This protein binds this small molecule.
Small molecule (SMILES): Nc1ncnc2c1ncn2[C@@H]1O[C@H](COP(=O)(O)O)[C@@H](OP(=O)(O)O)[C@H]1O

Sequence of chain 1.B:
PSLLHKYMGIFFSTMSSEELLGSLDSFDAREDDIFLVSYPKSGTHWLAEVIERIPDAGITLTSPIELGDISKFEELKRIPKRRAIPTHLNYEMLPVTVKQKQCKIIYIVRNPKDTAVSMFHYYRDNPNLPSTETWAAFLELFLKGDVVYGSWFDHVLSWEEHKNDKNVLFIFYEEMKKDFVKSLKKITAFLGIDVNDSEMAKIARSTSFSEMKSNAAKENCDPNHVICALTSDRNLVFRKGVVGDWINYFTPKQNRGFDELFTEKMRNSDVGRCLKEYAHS

Binding-site contacts:
Ligand atom N3 contacts residue TYR174 of chain 1.B at 2.8 Å (h-bond).
Ligand atom O6P contacts residue LYS42 of chain 1.B at 3.1 Å.
Ligand atom O5P contacts residue LYS42 of chain 1.B at 2.9 Å (salt-bridge).
Ligand atom O6P contacts residue HIS46 of chain 1.B at 3.0 Å (h-bond).
Ligand atom O1P contacts residue GLY242 of chain 1.B at 2.4 Å (h-bond).
Ligand atom O5' contacts residue LYS42 of chain 1.B at 3.2 Å.
Ligand atom O3' contacts residue ARG111 of chain 1.B at 2.5 Å (salt-bridge).
Ligand atom P2 contacts residue HIS46 of chain 1.B at 3.1 Å.
Ligand atom O5P contacts residue THR45 of chain 1.B at 2.4 Å (h-bond).
Ligand atom O1P contacts residue LYS241 of chain 1.B at 3.5 Å.
Ligand atom N6 contacts residue MET213 of chain 1.B at 3.2 Å (h-bond).
Ligand atom P2 contacts residue LYS42 of chain 1.B at 3.2 Å.
Ligand atom P2 contacts residue GLY44 of chain 1.B at 3.4 Å.
Ligand atom C4 contacts residue TYR174 of chain 1.B at 3.5 Å (hydrophobic).
Ligand atom O4' contacts residue TYR174 of chain 1.B at 3.3 Å.
Ligand atom C2 contacts residue LYS178 of chain 1.B at 3.4 Å.
Ligand atom O3P contacts residue ARG240 of chain 1.B at 2.9 Å (salt-bridge).
Ligand atom O4P contacts residue HIS46 of chain 1.B at 2.1 Å (h-bond).
Ligand atom P1 contacts residue ARG111 of chain 1.B at 3.1 Å.
Ligand atom N1 contacts residue TRP47 of chain 1.B at 2.8 Å.
Ligand atom O5P contacts residue GLY44 of chain 1.B at 2.8 Å (h-bond).
Ligand atom C2 contacts residue TRP47 of chain 1.B at 3.1 Å (hydrophobic).
Ligand atom O5' contacts residue GLY44 of chain 1.B at 3.0 Å (h-bond).
Ligand atom N3 contacts residue TRP47 of chain 1.B at 3.5 Å.
Ligand atom O4P contacts residue THR45 of chain 1.B at 2.8 Å (h-bond).
Ligand atom C6 contacts residue TRP47 of chain 1.B at 3.0 Å (hydrophobic).
Ligand atom O2' contacts residue GLY242 of chain 1.B at 3.0 Å.
Ligand atom O2P contacts residue ARG240 of chain 1.B at 2.7 Å (salt-bridge).
Ligand atom C1' contacts residue TYR174 of chain 1.B at 3.4 Å (hydrophobic).
Ligand atom N6 contacts residue THR208 of chain 1.B at 2.6 Å (h-bond).
Ligand atom O1P contacts residue ARG111 of chain 1.B at 3.4 Å (salt-bridge).
Ligand atom P2 contacts residue THR45 of chain 1.B at 3.2 Å.
Ligand atom C2' contacts residue VAL238 of chain 1.B at 3.4 Å (hydrophobic).
Ligand atom N6 contacts residue TRP47 of chain 1.B at 2.7 Å (h-bond).
Ligand atom O5P contacts residue SER43 of chain 1.B at 2.5 Å (h-bond).
Ligand atom O5' contacts residue SER43 of chain 1.B at 3.5 Å (h-bond).
Ligand atom O3P contacts residue ARG111 of chain 1.B at 2.3 Å (salt-bridge).
Ligand atom P1 contacts residue ARG240 of chain 1.B at 3.5 Å.
Ligand atom O3P contacts residue SER119 of chain 1.B at 3.4 Å.
Ligand atom C5 contacts residue TRP47 of chain 1.B at 3.4 Å (hydrophobic).